The protein below binds the small molecule below.
Small molecule (SMILES): CC(C)C[C@H](NC(=O)[C@H](COP(=O)(O)O)NC(=O)[C@@H]1CCCN1C(=O)[C@@H](NC(=O)[C@@H](N)CCCN=C(N)N)[C@@H](C)O)C(=O)N1CCC[C@H]1C(=O)N[C@H](C(=O)N1CCC[C@H]1C=O)[C@@H](C)O

Binding-site contacts:
Ligand atom CD contacts residue ASN231 of chain 1.A at 3.6 Å.
Ligand atom NH2 contacts residue GLU138 of chain 1.A at 3.0 Å.
Ligand atom O1P contacts residue ARG134 of chain 1.A at 2.7 Å (salt-bridge).
Ligand atom CB contacts residue GLU187 of chain 1.A at 3.2 Å.
Ligand atom N contacts residue GOL1 of chain 1.S at 3.0 Å.
Ligand atom OG contacts residue GOL1 of chain 1.S at 3.5 Å (h-bond).
Ligand atom C contacts residue LYS54 of chain 1.A at 3.6 Å.
Ligand atom O contacts residue VAL183 of chain 1.A at 3.5 Å.
Ligand atom CA contacts residue GLU187 of chain 1.A at 3.5 Å.
Ligand atom O contacts residue GOL1 of chain 1.S at 3.5 Å (h-bond).
Ligand atom CA contacts residue SER50 of chain 1.A at 3.6 Å.
Ligand atom CD contacts residue GLU187 of chain 1.A at 3.2 Å.
Ligand atom O contacts residue LYS54 of chain 1.A at 3.3 Å.
Ligand atom O contacts residue LYS54 of chain 1.A at 3.4 Å.
Ligand atom CG2 contacts residue TRP235 of chain 1.A at 3.5 Å (hydrophobic).
Ligand atom NH1 contacts residue GLU187 of chain 1.A at 3.2 Å (salt-bridge).
Ligand atom OG1 contacts residue GLU187 of chain 1.A at 2.6 Å (salt-bridge).
Ligand atom CD contacts residue LEU227 of chain 1.A at 3.4 Å (hydrophobic).
Ligand atom O2P contacts residue ARG61 of chain 1.A at 2.9 Å (salt-bridge).
Ligand atom O1P contacts residue TYR135 of chain 1.A at 2.7 Å (h-bond).
Ligand atom CG contacts residue ASN47 of chain 1.A at 3.4 Å.
Ligand atom CB contacts residue SER50 of chain 1.A at 3.3 Å.
Ligand atom CB contacts residue ASN47 of chain 1.A at 3.2 Å.
Ligand atom CB contacts residue ASN180 of chain 1.A at 3.4 Å.
Ligand atom OG1 contacts residue TRP235 of chain 1.A at 2.8 Å (h-bond).
Ligand atom O contacts residue ASN231 of chain 1.A at 3.2 Å (h-bond).
Ligand atom CB contacts residue GOL1 of chain 1.S at 2.8 Å.
Ligand atom O contacts residue LYS54 of chain 1.A at 3.1 Å (salt-bridge).
Ligand atom N contacts residue GLU187 of chain 1.A at 2.7 Å (salt-bridge).
Ligand atom N contacts residue ASN180 of chain 1.A at 2.9 Å (h-bond).
Ligand atom C contacts residue GLU187 of chain 1.A at 3.6 Å.
Ligand atom O contacts residue GOL1 of chain 1.S at 2.9 Å.
Ligand atom CG2 contacts residue ASN231 of chain 1.A at 3.4 Å.
Ligand atom O3P contacts residue ARG61 of chain 1.A at 2.8 Å (salt-bridge).
Ligand atom CD contacts residue VAL51 of chain 1.A at 3.6 Å (hydrophobic).
Ligand atom CA contacts residue GOL1 of chain 1.S at 3.0 Å.
Ligand atom CB contacts residue ASN180 of chain 1.A at 3.6 Å.
Ligand atom O3P contacts residue ARG134 of chain 1.A at 2.7 Å (salt-bridge).
Ligand atom CG contacts residue VAL51 of chain 1.A at 3.4 Å (hydrophobic).
Ligand atom C contacts residue GOL1 of chain 1.S at 3.4 Å.

Sequence of chain 1.A:
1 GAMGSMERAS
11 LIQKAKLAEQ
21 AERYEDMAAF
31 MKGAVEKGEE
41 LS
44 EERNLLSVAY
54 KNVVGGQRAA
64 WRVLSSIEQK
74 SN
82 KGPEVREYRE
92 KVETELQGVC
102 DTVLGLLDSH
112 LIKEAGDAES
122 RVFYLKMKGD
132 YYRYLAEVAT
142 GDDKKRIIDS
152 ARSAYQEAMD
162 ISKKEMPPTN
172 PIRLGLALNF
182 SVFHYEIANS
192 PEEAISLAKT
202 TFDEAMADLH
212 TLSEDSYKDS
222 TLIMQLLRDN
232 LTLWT